Sequence of chain 1.B:
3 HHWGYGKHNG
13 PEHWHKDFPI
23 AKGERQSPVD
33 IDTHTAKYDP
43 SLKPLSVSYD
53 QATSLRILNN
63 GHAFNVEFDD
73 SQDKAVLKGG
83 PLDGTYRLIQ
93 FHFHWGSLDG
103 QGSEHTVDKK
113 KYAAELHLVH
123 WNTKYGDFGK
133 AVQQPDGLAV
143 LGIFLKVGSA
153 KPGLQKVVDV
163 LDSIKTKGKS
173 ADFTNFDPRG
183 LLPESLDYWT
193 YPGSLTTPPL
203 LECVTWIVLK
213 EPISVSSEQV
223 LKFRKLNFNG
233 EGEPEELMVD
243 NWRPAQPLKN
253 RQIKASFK

Binding-site contacts:
Ligand atom S2 contacts residue THR198 of chain 1.B at 3.5 Å (h-bond).
Ligand atom F17 contacts residue PHE130 of chain 1.B at 3.7 Å.
Ligand atom O3 contacts residue THR198 of chain 1.B at 2.9 Å (h-bond).
Ligand atom S2 contacts residue ZN1 of chain 1.I at 3.0 Å.
Ligand atom C5 contacts residue ZN1 of chain 1.I at 3.0 Å.
Ligand atom S12 contacts residue VAL121 of chain 1.B at 3.9 Å.
Ligand atom C10 contacts residue HIS94 of chain 1.B at 3.1 Å.
Ligand atom F17 contacts residue LEU197 of chain 1.B at 3.8 Å.
Ligand atom C7 contacts residue VAL121 of chain 1.B at 3.8 Å (hydrophobic).
Ligand atom O3 contacts residue LEU197 of chain 1.B at 3.6 Å.
Ligand atom C5 contacts residue HIS119 of chain 1.B at 3.4 Å.
Ligand atom N1 contacts residue HIS96 of chain 1.B at 3.6 Å (h-bond).
Ligand atom S12 contacts residue GLN92 of chain 1.B at 3.7 Å.
Ligand atom N15 contacts residue ILE91 of chain 1.B at 3.4 Å.
Ligand atom S2 contacts residue HIS94 of chain 1.B at 3.7 Å.
Ligand atom F16 contacts residue GLN92 of chain 1.B at 2.9 Å.
Ligand atom F19 contacts residue HIS94 of chain 1.B at 3.1 Å.
Ligand atom S2 contacts residue THR199 of chain 1.B at 3.6 Å (h-bond).
Ligand atom O3 contacts residue THR199 of chain 1.B at 3.0 Å (h-bond).
Ligand atom N1 contacts residue HIS119 of chain 1.B at 3.2 Å (h-bond).
Ligand atom C9 contacts residue HIS94 of chain 1.B at 3.6 Å.
Ligand atom C11 contacts residue HIS94 of chain 1.B at 3.5 Å.
Ligand atom N1 contacts residue THR198 of chain 1.B at 3.2 Å (h-bond).
Ligand atom C9 contacts residue GLN92 of chain 1.B at 3.9 Å.
Ligand atom F17 contacts residue LEU140 of chain 1.B at 3.6 Å.
Ligand atom C5 contacts residue TRP208 of chain 1.B at 3.6 Å (hydrophobic).
Ligand atom N1 contacts residue ZN1 of chain 1.I at 1.9 Å.
Ligand atom N1 contacts residue HIS94 of chain 1.B at 3.2 Å (h-bond).
Ligand atom O4 contacts residue HIS94 of chain 1.B at 3.4 Å (h-bond).
Ligand atom N15 contacts residue PHE130 of chain 1.B at 3.8 Å.
Ligand atom C5 contacts residue THR198 of chain 1.B at 3.4 Å.
Ligand atom O4 contacts residue HIS96 of chain 1.B at 3.4 Å.
Ligand atom O4 contacts residue THR199 of chain 1.B at 3.3 Å (h-bond).
Ligand atom F18 contacts residue LEU197 of chain 1.B at 3.1 Å.
Ligand atom F17 contacts residue VAL121 of chain 1.B at 3.2 Å.
Ligand atom O4 contacts residue ZN1 of chain 1.I at 3.0 Å.
Ligand atom S12 contacts residue PHE130 of chain 1.B at 3.6 Å.
Ligand atom F16 contacts residue HIS94 of chain 1.B at 3.8 Å.
Ligand atom O4 contacts residue THR198 of chain 1.B at 3.6 Å.
Ligand atom F16 contacts residue ASN67 of chain 1.B at 3.6 Å.

A protein and the small-molecule ligand that binds it are described below.
Small molecule (SMILES): CNS(=O)(=O)c1c(F)c(F)c(SCCN)c(F)c1F